Binding-site contacts:
Ligand atom C3 contacts residue ASN167 of chain 1.C at 3.6 Å.
Ligand atom C5 contacts residue ASN167 of chain 1.C at 3.4 Å.
Ligand atom O7 contacts residue THR240 of chain 1.C at 3.3 Å (h-bond).
Ligand atom O7 contacts residue ASN167 of chain 1.C at 3.6 Å.
Ligand atom C2 contacts residue THR240 of chain 1.C at 4.5 Å.
Ligand atom C7 contacts residue THR240 of chain 1.C at 3.8 Å.
Ligand atom N2 contacts residue THR240 of chain 1.C at 4.3 Å.
Ligand atom N2 contacts residue ASN167 of chain 1.C at 3.6 Å (h-bond).
Ligand atom C7 contacts residue ASN167 of chain 1.C at 4.0 Å.
Ligand atom O5 contacts residue ASN167 of chain 1.C at 2.6 Å (h-bond).
Ligand atom C6 contacts residue ASN167 of chain 1.C at 3.2 Å.
Ligand atom C6 contacts residue THR169 of chain 1.C at 3.9 Å.
Ligand atom C1 contacts residue ASN167 of chain 1.C at 1.5 Å.
Ligand atom C1 contacts residue THR240 of chain 1.C at 3.7 Å.
Ligand atom C2 contacts residue ASN167 of chain 1.C at 2.6 Å.
Ligand atom O3 contacts residue ASN167 of chain 1.C at 3.8 Å.
Ligand atom O6 contacts residue THR169 of chain 1.C at 4.3 Å.
Ligand atom C8 contacts residue GLU205 of chain 1.C at 4.3 Å.
Ligand atom C4 contacts residue ASN167 of chain 1.C at 4.1 Å.

Sequence of chain 1.C:
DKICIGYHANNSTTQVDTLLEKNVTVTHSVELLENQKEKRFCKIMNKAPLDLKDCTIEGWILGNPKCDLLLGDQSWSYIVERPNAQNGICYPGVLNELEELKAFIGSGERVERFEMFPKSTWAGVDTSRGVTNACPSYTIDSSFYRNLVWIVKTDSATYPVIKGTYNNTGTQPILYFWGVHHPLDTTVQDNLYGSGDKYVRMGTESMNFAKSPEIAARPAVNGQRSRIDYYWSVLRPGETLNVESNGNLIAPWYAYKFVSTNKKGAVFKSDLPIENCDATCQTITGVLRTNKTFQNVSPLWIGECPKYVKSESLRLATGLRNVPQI

This protein binds this small molecule.
Small molecule (SMILES): CC(=O)N[C@@H]1[C@@H](O)[C@H](O)[C@@H](CO)O[C@H]1O